Sequence of chain 36.E:
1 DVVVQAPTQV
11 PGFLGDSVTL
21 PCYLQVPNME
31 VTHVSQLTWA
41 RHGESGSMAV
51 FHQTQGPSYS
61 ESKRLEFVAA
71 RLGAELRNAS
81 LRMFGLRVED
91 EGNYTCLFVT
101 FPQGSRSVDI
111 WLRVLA

Binding-site contacts:
Ligand atom O3 contacts residue ASN93 of chain 36.E at 4.0 Å.
Ligand atom O3 contacts residue TRP111 of chain 36.E at 4.3 Å.
Ligand atom C2 contacts residue ASN93 of chain 36.E at 1.8 Å.
Ligand atom O4 contacts residue TRP111 of chain 36.E at 3.4 Å.
Ligand atom C5 contacts residue ASN93 of chain 36.E at 4.0 Å.
Ligand atom C7 contacts residue GLY92 of chain 36.E at 4.2 Å.
Ligand atom O5 contacts residue ASN93 of chain 36.E at 2.3 Å (h-bond).
Ligand atom C3 contacts residue TRP111 of chain 36.E at 3.7 Å (hydrophobic).
Ligand atom C2 contacts residue TRP111 of chain 36.E at 4.1 Å (hydrophobic).
Ligand atom C3 contacts residue ASN93 of chain 36.E at 3.1 Å.
Ligand atom O7 contacts residue TRP111 of chain 36.E at 3.6 Å.
Ligand atom C4 contacts residue ASN93 of chain 36.E at 3.6 Å.
Ligand atom C8 contacts residue TRP111 of chain 36.E at 3.3 Å (hydrophobic).
Ligand atom C7 contacts residue ASN93 of chain 36.E at 3.5 Å.
Ligand atom N2 contacts residue ASN93 of chain 36.E at 2.5 Å (h-bond).
Ligand atom C6 contacts residue HIS42 of chain 36.E at 4.3 Å.
Ligand atom C5 contacts residue TRP111 of chain 36.E at 3.7 Å (hydrophobic).
Ligand atom C5 contacts residue ASN93 of chain 36.E at 3.5 Å.
Ligand atom O5 contacts residue ASN93 of chain 36.E at 4.1 Å.
Ligand atom O7 contacts residue ASN93 of chain 36.E at 3.9 Å.
Ligand atom C8 contacts residue GLU91 of chain 36.E at 3.8 Å.
Ligand atom C4 contacts residue TRP111 of chain 36.E at 4.0 Å (hydrophobic).
Ligand atom C7 contacts residue TRP111 of chain 36.E at 3.8 Å (hydrophobic).
Ligand atom C6 contacts residue ASN93 of chain 36.E at 3.1 Å.
Ligand atom C8 contacts residue GLY92 of chain 36.E at 3.6 Å.
Ligand atom C1 contacts residue TRP111 of chain 36.E at 3.9 Å (hydrophobic).
Ligand atom C1 contacts residue ASN93 of chain 36.E at 1.4 Å.
Ligand atom O5 contacts residue TRP111 of chain 36.E at 4.3 Å.
Ligand atom N2 contacts residue GLY92 of chain 36.E at 4.2 Å.
Ligand atom N2 contacts residue TRP111 of chain 36.E at 3.5 Å.

The protein below binds the small molecule below.
Small molecule (SMILES): CC(=O)N[C@H]1[C@H](O[C@H]2[C@H](O)[C@@H](NC(C)=O)CO[C@@H]2CO[C@@H]2O[C@@H](C)[C@@H](O)[C@@H](O)[C@@H]2O)O[C@H](CO)[C@@H](O[C@@H]2O[C@H](CO)[C@@H](O)[C@H](O[C@H]3O[C@H](CO)[C@@H](O)[C@H](O)[C@@H]3O)[C@@H]2O)[C@@H]1O